Binding-site contacts:
Ligand atom N3 contacts residue GLY267 of chain 1.B at 4.0 Å.
Ligand atom C2 contacts residue LEU196 of chain 1.B at 4.1 Å (hydrophobic).
Ligand atom CAR contacts residue VAL204 of chain 1.B at 3.8 Å (hydrophobic).
Ligand atom CAE contacts residue ALA326 of chain 1.B at 3.5 Å (hydrophobic).
Ligand atom N3 contacts residue MET264 of chain 1.B at 3.8 Å.
Ligand atom CAP contacts residue LEU316 of chain 1.B at 3.9 Å (hydrophobic).
Ligand atom NAA contacts residue THR261 of chain 1.B at 3.7 Å.
Ligand atom CAJ contacts residue SER268 of chain 1.B at 3.6 Å.
Ligand atom CAH contacts residue ASP271 of chain 1.B at 4.0 Å.
Ligand atom NAN contacts residue VAL204 of chain 1.B at 3.6 Å.
Ligand atom C6 contacts residue MET264 of chain 1.B at 4.1 Å (hydrophobic).
Ligand atom C6 contacts residue ALA216 of chain 1.B at 3.9 Å (hydrophobic).
Ligand atom CAT contacts residue ASP327 of chain 1.B at 3.8 Å.
Ligand atom CAD contacts residue THR261 of chain 1.B at 3.4 Å.
Ligand atom C2 contacts residue MET264 of chain 1.B at 3.1 Å (hydrophobic).
Ligand atom NAM contacts residue ALA326 of chain 1.B at 3.3 Å.
Ligand atom NAA contacts residue GLU262 of chain 1.B at 3.2 Å (salt-bridge).
Ligand atom N1 contacts residue PHE263 of chain 1.B at 3.7 Å.
Ligand atom CAH contacts residue SER268 of chain 1.B at 3.5 Å.
Ligand atom N3 contacts residue LEU196 of chain 1.B at 3.7 Å.
Ligand atom N1 contacts residue ALA216 of chain 1.B at 4.1 Å.
Ligand atom CAB contacts residue THR261 of chain 1.B at 3.5 Å.
Ligand atom C2 contacts residue PHE263 of chain 1.B at 3.6 Å (hydrophobic).
Ligand atom NAO contacts residue ASP327 of chain 1.B at 3.5 Å (salt-bridge).
Ligand atom C6 contacts residue GLU262 of chain 1.B at 4.1 Å.
Ligand atom NAA contacts residue ALA216 of chain 1.B at 3.7 Å.
Ligand atom CAR contacts residue LEU316 of chain 1.B at 3.8 Å (hydrophobic).
Ligand atom CAJ contacts residue GLY267 of chain 1.B at 3.9 Å.
Ligand atom CAE contacts residue LEU316 of chain 1.B at 3.8 Å (hydrophobic).
Ligand atom CAB contacts residue ILE259 of chain 1.B at 4.1 Å (hydrophobic).
Ligand atom N1 contacts residue GLU262 of chain 1.B at 4.0 Å.
Ligand atom C5 contacts residue LEU316 of chain 1.B at 3.6 Å (hydrophobic).
Ligand atom NAM contacts residue ASP327 of chain 1.B at 3.5 Å (salt-bridge).
Ligand atom CAS contacts residue THR261 of chain 1.B at 3.9 Å.
Ligand atom CAF contacts residue THR261 of chain 1.B at 4.1 Å.
Ligand atom NAX contacts residue VAL204 of chain 1.B at 4.0 Å.
Ligand atom NAA contacts residue LEU316 of chain 1.B at 3.3 Å.
Ligand atom C4 contacts residue LEU196 of chain 1.B at 4.1 Å (hydrophobic).
Ligand atom C6 contacts residue LEU316 of chain 1.B at 3.4 Å (hydrophobic).
Ligand atom N1 contacts residue MET264 of chain 1.B at 3.0 Å (h-bond).

A protein and the small-molecule ligand that binds it are described below.
Small molecule (SMILES): Nc1ncnc2c1c(-c1cnc3[nH]ccc3c1)nn2C1CCCC1

Sequence of chain 1.B:
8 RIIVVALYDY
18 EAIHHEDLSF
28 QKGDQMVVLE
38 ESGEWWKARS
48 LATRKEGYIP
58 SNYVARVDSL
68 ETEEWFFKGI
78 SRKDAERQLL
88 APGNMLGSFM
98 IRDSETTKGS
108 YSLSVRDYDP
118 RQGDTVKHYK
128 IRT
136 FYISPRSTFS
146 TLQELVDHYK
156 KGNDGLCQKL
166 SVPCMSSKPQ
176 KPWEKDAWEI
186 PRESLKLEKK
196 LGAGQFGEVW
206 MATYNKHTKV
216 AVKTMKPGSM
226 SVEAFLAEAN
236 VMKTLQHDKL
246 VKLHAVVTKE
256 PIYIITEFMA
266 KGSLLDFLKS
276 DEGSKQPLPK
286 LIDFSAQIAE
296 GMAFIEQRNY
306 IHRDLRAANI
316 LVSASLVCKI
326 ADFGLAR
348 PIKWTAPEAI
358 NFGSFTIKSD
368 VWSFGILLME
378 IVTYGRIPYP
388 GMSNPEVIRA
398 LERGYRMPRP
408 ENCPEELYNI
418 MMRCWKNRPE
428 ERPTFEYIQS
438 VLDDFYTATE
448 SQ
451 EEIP